Binding-site contacts:
Ligand atom N3 contacts residue TYR171 of chain 1.B at 3.1 Å (h-bond).
Ligand atom C5 contacts residue ZN1 of chain 1.H at 3.5 Å.
Ligand atom C6 contacts residue ASN391 of chain 1.B at 3.3 Å.
Ligand atom O2 contacts residue GLY392 of chain 1.B at 3.3 Å.
Ligand atom C2 contacts residue SER330 of chain 1.B at 3.5 Å.
Ligand atom O41 contacts residue ZN1 of chain 1.H at 2.9 Å.
Ligand atom C5 contacts residue HIS63 of chain 1.B at 3.5 Å.
Ligand atom C4 contacts residue ASP357 of chain 1.B at 4.0 Å.
Ligand atom N3 contacts residue ASN391 of chain 1.B at 3.9 Å.
Ligand atom N1 contacts residue ASN391 of chain 1.B at 3.0 Å (h-bond).
Ligand atom O2 contacts residue ASN391 of chain 1.B at 3.8 Å.
Ligand atom C4 contacts residue ZN1 of chain 1.I at 3.5 Å.
Ligand atom C5 contacts residue LEU71 of chain 1.B at 3.9 Å (hydrophobic).
Ligand atom N3 contacts residue ASP357 of chain 1.B at 3.9 Å.
Ligand atom O41 contacts residue ZN1 of chain 1.I at 2.6 Å.
Ligand atom O2 contacts residue CYS329 of chain 1.B at 3.2 Å.
Ligand atom O42 contacts residue ZN1 of chain 1.I at 3.6 Å.
Ligand atom O41 contacts residue SER330 of chain 1.B at 4.0 Å.
Ligand atom O42 contacts residue KCX166 of chain 1.B at 3.5 Å (h-bond).
Ligand atom O41 contacts residue ASP357 of chain 1.B at 3.6 Å (salt-bridge).
Ligand atom N1 contacts residue CYS359 of chain 1.B at 4.1 Å.
Ligand atom O2 contacts residue ASP357 of chain 1.B at 3.2 Å (salt-bridge).
Ligand atom C2 contacts residue GLY392 of chain 1.B at 3.8 Å.
Ligand atom O41 contacts residue HIS254 of chain 1.B at 4.0 Å.
Ligand atom O42 contacts residue ZN1 of chain 1.H at 3.2 Å.
Ligand atom C4 contacts residue HIS63 of chain 1.B at 3.6 Å.
Ligand atom O41 contacts residue TYR171 of chain 1.B at 3.8 Å.
Ligand atom O42 contacts residue PHE168 of chain 1.B at 3.7 Å.
Ligand atom C2 contacts residue ASP357 of chain 1.B at 3.5 Å.
Ligand atom N1 contacts residue GLY392 of chain 1.B at 3.7 Å.
Ligand atom C5 contacts residue ASP357 of chain 1.B at 4.0 Å.
Ligand atom C2 contacts residue ASN391 of chain 1.B at 3.7 Å.
Ligand atom O42 contacts residue HIS63 of chain 1.B at 3.7 Å.
Ligand atom O2 contacts residue SER330 of chain 1.B at 3.3 Å (h-bond).
Ligand atom N3 contacts residue SER330 of chain 1.B at 3.0 Å (h-bond).
Ligand atom C6 contacts residue TYR171 of chain 1.B at 4.1 Å (hydrophobic).
Ligand atom O41 contacts residue KCX166 of chain 1.B at 4.0 Å.
Ligand atom C6 contacts residue CYS359 of chain 1.B at 4.0 Å (hydrophobic).
Ligand atom C4 contacts residue ZN1 of chain 1.H at 2.9 Å.
Ligand atom C4 contacts residue KCX166 of chain 1.B at 4.0 Å.

Sequence of chain 1.B:
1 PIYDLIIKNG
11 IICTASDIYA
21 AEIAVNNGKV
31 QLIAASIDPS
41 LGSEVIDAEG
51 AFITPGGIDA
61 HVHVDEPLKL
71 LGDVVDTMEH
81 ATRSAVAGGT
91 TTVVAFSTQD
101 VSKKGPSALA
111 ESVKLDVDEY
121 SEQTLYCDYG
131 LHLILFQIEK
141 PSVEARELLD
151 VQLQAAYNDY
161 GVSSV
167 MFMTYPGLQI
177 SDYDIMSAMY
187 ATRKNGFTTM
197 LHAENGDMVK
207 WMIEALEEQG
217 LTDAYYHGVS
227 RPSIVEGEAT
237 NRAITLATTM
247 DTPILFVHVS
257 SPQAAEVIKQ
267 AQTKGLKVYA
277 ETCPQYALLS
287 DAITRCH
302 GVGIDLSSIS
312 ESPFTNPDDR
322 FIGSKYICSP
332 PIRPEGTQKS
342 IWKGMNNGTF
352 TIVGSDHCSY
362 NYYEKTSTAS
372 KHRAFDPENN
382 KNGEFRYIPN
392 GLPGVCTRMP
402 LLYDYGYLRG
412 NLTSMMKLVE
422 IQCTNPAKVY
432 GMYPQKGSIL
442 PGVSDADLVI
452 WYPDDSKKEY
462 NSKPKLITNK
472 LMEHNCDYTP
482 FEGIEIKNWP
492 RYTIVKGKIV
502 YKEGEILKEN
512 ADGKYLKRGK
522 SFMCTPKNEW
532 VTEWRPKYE

The small molecule below binds the protein below.
Small molecule (SMILES): NC(=O)NCCC(=O)O